The protein below binds the small molecule below.
Small molecule (SMILES): CC(=O)N[C@H]1[C@H](O[C@H]2[C@H](O)[C@@H](NC(C)=O)CO[C@@H]2CO)O[C@H](CO)[C@@H](O)[C@@H]1O

Binding-site contacts:
Ligand atom C7 contacts residue ILE182 of chain 1.F at 3.8 Å (hydrophobic).
Ligand atom C8 contacts residue LYS183 of chain 1.F at 3.4 Å.
Ligand atom C1 contacts residue ASN190 of chain 1.F at 1.4 Å.
Ligand atom O6 contacts residue GLU146 of chain 1.F at 3.1 Å (salt-bridge).
Ligand atom C4 contacts residue ASN190 of chain 1.F at 4.3 Å.
Ligand atom C8 contacts residue ASN190 of chain 1.F at 4.3 Å.
Ligand atom C3 contacts residue ASN184 of chain 1.F at 4.3 Å.
Ligand atom O5 contacts residue ASN184 of chain 1.F at 4.2 Å.
Ligand atom C2 contacts residue ASN190 of chain 1.F at 2.5 Å.
Ligand atom N2 contacts residue ASN184 of chain 1.F at 4.0 Å.
Ligand atom C3 contacts residue ASN190 of chain 1.F at 3.8 Å.
Ligand atom C5 contacts residue SER148 of chain 1.F at 4.1 Å.
Ligand atom N2 contacts residue ILE182 of chain 1.F at 3.5 Å.
Ligand atom C1 contacts residue SER148 of chain 1.F at 3.9 Å.
Ligand atom C8 contacts residue ILE182 of chain 1.F at 3.8 Å (hydrophobic).
Ligand atom C5 contacts residue ASN190 of chain 1.F at 3.5 Å.
Ligand atom C6 contacts residue ASN190 of chain 1.F at 3.6 Å.
Ligand atom C7 contacts residue ASN184 of chain 1.F at 3.7 Å.
Ligand atom C6 contacts residue ARG128 of chain 1.F at 4.3 Å.
Ligand atom O6 contacts residue ARG128 of chain 1.F at 3.0 Å (salt-bridge).
Ligand atom C2 contacts residue ASN184 of chain 1.F at 4.2 Å.
Ligand atom C6 contacts residue SER148 of chain 1.F at 4.1 Å.
Ligand atom C8 contacts residue ASN184 of chain 1.F at 2.8 Å.
Ligand atom O5 contacts residue SER148 of chain 1.F at 3.2 Å.
Ligand atom N2 contacts residue ASN190 of chain 1.F at 2.9 Å (h-bond).
Ligand atom C2 contacts residue GLU146 of chain 1.F at 4.4 Å.
Ligand atom O6 contacts residue SER148 of chain 1.F at 4.4 Å.
Ligand atom C6 contacts residue GLU146 of chain 1.F at 3.1 Å.
Ligand atom C7 contacts residue ASN190 of chain 1.F at 4.0 Å.
Ligand atom O5 contacts residue ASN190 of chain 1.F at 2.4 Å (h-bond).
Ligand atom C1 contacts residue ASN184 of chain 1.F at 3.5 Å.

Sequence of chain 1.F:
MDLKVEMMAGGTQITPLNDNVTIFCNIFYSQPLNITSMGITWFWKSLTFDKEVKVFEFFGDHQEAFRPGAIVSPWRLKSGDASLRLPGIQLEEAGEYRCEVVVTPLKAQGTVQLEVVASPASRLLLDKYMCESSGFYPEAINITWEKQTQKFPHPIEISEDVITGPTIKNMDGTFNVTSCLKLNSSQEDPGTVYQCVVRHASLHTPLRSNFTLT